Sequence of chain 1.R:
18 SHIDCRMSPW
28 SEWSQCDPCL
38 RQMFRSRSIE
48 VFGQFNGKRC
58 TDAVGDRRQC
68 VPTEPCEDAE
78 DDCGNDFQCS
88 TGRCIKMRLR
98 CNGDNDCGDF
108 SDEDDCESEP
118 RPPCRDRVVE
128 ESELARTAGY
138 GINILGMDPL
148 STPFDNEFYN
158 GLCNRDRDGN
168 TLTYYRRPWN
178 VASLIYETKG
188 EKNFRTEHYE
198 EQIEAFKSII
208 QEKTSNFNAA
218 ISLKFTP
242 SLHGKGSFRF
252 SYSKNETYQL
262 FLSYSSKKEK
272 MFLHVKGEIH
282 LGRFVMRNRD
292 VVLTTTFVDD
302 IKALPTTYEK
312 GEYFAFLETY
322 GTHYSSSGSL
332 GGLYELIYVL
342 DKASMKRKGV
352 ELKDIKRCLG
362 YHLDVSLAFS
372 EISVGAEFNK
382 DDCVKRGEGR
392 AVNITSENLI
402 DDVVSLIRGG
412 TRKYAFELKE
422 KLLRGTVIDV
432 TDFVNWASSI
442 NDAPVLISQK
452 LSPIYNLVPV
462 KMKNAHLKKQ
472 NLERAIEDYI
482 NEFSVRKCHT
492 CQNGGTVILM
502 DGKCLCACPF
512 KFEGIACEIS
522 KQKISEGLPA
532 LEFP

Sequence of chain 1.S:
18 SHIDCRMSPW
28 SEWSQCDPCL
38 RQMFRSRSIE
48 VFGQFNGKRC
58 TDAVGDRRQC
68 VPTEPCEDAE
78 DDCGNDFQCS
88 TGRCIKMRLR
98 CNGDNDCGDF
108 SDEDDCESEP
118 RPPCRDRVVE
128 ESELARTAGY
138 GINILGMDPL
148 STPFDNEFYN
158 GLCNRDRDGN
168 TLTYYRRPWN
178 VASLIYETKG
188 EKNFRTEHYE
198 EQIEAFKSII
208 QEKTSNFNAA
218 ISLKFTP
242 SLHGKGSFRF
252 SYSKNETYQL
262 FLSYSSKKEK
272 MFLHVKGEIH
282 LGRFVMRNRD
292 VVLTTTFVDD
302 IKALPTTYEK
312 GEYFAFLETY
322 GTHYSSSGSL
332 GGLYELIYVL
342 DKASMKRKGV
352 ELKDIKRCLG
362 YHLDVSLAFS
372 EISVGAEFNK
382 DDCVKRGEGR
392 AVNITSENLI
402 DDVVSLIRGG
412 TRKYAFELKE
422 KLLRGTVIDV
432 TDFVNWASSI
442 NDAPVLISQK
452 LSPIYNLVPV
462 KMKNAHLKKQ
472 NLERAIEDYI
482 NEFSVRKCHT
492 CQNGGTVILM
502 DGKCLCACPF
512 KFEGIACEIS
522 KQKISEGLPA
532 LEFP

Binding-site contacts:
Ligand atom O7 contacts residue PHE214 of chain 1.S at 3.0 Å (h-bond).
Ligand atom O7 contacts residue ASN215 of chain 1.S at 3.5 Å (h-bond).
Ligand atom C5 contacts residue ASN215 of chain 1.S at 3.6 Å.
Ligand atom N2 contacts residue ASN213 of chain 1.S at 3.5 Å.
Ligand atom C8 contacts residue SER252 of chain 1.S at 4.2 Å.
Ligand atom C3 contacts residue ASN213 of chain 1.S at 4.3 Å.
Ligand atom C8 contacts residue ASN215 of chain 1.S at 3.2 Å.
Ligand atom C2 contacts residue ASN213 of chain 1.S at 4.2 Å.
Ligand atom O7 contacts residue ASN213 of chain 1.S at 3.9 Å.
Ligand atom O3 contacts residue ASN213 of chain 1.S at 3.3 Å.
Ligand atom O5 contacts residue ASN215 of chain 1.S at 2.3 Å (h-bond).
Ligand atom C3 contacts residue ASN215 of chain 1.S at 3.8 Å.
Ligand atom C4 contacts residue ASN215 of chain 1.S at 4.2 Å.
Ligand atom N2 contacts residue PHE214 of chain 1.S at 3.6 Å.
Ligand atom C1 contacts residue ASN380 of chain 1.R at 4.2 Å.
Ligand atom C7 contacts residue PHE214 of chain 1.S at 3.5 Å (hydrophobic).
Ligand atom C1 contacts residue ASN215 of chain 1.S at 1.4 Å.
Ligand atom N2 contacts residue ASN215 of chain 1.S at 3.0 Å (h-bond).
Ligand atom N2 contacts residue TYR253 of chain 1.S at 4.5 Å.
Ligand atom C7 contacts residue ASN213 of chain 1.S at 4.0 Å.
Ligand atom O5 contacts residue ASN380 of chain 1.R at 4.1 Å.
Ligand atom C2 contacts residue ASN215 of chain 1.S at 2.5 Å.
Ligand atom C7 contacts residue ASN215 of chain 1.S at 3.0 Å.
Ligand atom C7 contacts residue TYR253 of chain 1.S at 3.8 Å (hydrophobic).
Ligand atom C7 contacts residue SER252 of chain 1.S at 4.1 Å.
Ligand atom O7 contacts residue SER252 of chain 1.S at 3.3 Å (h-bond).
Ligand atom O7 contacts residue TYR253 of chain 1.S at 2.7 Å (h-bond).

A protein and the small-molecule ligand that binds it are described below.
Small molecule (SMILES): CC(=O)N[C@@H]1[C@@H](O)[C@H](O)[C@@H](CO)O[C@H]1O